Binding-site contacts:
Ligand atom O3 contacts residue ASN107 of chain 1.G at 2.8 Å (h-bond).
Ligand atom C1 contacts residue HIS50 of chain 1.G at 4.2 Å.
Ligand atom C5 contacts residue GLN53 of chain 1.G at 4.1 Å.
Ligand atom C5 contacts residue HIS50 of chain 1.G at 4.0 Å.
Ligand atom O1 contacts residue HIS50 of chain 1.G at 3.9 Å.
Ligand atom C2 contacts residue ASN107 of chain 1.G at 3.7 Å.
Ligand atom C4 contacts residue THR104 of chain 1.G at 3.4 Å.
Ligand atom O6 contacts residue HIS50 of chain 1.G at 2.8 Å (h-bond).
Ligand atom O4 contacts residue THR104 of chain 1.G at 3.3 Å (h-bond).
Ligand atom O3 contacts residue CA1 of chain 1.CA at 2.4 Å.
Ligand atom O2 contacts residue TYR36 of chain 1.G at 4.1 Å.
Ligand atom C6 contacts residue HIS50 of chain 1.G at 3.6 Å.
Ligand atom C5 contacts residue TYR36 of chain 1.G at 4.2 Å (hydrophobic).
Ligand atom O6 contacts residue GLN53 of chain 1.G at 2.7 Å (h-bond).
Ligand atom C6 contacts residue CYS62 of chain 1.G at 4.0 Å (hydrophobic).
Ligand atom C3 contacts residue TYR36 of chain 1.G at 3.8 Å (hydrophobic).
Ligand atom C1 contacts residue TYR36 of chain 1.G at 4.0 Å (hydrophobic).
Ligand atom O2 contacts residue ASN107 of chain 1.G at 2.9 Å (h-bond).
Ligand atom C2 contacts residue CA1 of chain 1.CA at 4.0 Å.
Ligand atom C3 contacts residue ASN107 of chain 1.G at 3.9 Å.
Ligand atom C4 contacts residue TYR36 of chain 1.G at 4.0 Å (hydrophobic).
Ligand atom O6 contacts residue VAL101 of chain 1.G at 4.2 Å.
Ligand atom C6 contacts residue ASP100 of chain 1.G at 3.4 Å.
Ligand atom O4 contacts residue TYR36 of chain 1.G at 3.1 Å (h-bond).
Ligand atom O3 contacts residue THR104 of chain 1.G at 3.2 Å (h-bond).
Ligand atom C3 contacts residue CA1 of chain 1.CA at 3.3 Å.
Ligand atom O4 contacts residue CA1 of chain 1.CA at 2.4 Å.
Ligand atom C2 contacts residue TYR36 of chain 1.G at 3.5 Å (hydrophobic).
Ligand atom O3 contacts residue TYR36 of chain 1.G at 3.4 Å (h-bond).
Ligand atom O1 contacts residue TYR36 of chain 1.G at 3.6 Å.
Ligand atom C5 contacts residue ASP100 of chain 1.G at 4.0 Å.
Ligand atom C3 contacts residue THR104 of chain 1.G at 4.1 Å.
Ligand atom O2 contacts residue GLY37 of chain 1.G at 4.3 Å.
Ligand atom O5 contacts residue TYR36 of chain 1.G at 3.5 Å.
Ligand atom C6 contacts residue VAL101 of chain 1.G at 4.0 Å (hydrophobic).
Ligand atom C6 contacts residue GLN53 of chain 1.G at 3.9 Å.
Ligand atom O4 contacts residue ASP100 of chain 1.G at 2.6 Å (salt-bridge).
Ligand atom C4 contacts residue CA1 of chain 1.CA at 3.3 Å.
Ligand atom C4 contacts residue ASP100 of chain 1.G at 3.5 Å.
Ligand atom O5 contacts residue HIS50 of chain 1.G at 3.3 Å (h-bond).

Sequence of chain 1.G:
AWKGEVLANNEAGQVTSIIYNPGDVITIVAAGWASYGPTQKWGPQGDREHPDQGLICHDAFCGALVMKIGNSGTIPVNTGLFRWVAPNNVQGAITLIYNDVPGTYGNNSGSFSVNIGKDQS

The small molecule below binds the protein below.
Small molecule (SMILES): OC[C@H]1O[C@@H](O)[C@H](O)[C@@H](O)[C@H]1O